Sequence of chain 1.A:
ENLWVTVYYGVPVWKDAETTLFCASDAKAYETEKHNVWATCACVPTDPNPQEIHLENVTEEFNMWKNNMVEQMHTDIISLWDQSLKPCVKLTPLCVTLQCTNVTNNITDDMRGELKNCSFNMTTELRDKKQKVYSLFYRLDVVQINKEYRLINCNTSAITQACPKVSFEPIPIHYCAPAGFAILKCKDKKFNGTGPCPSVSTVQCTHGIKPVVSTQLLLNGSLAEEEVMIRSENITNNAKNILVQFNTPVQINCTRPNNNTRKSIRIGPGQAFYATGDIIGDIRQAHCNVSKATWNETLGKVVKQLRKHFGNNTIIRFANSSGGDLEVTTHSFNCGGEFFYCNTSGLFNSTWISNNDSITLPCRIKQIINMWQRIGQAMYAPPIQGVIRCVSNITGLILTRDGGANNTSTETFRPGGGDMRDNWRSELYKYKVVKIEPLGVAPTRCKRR

Binding-site contacts:
Ligand atom C1 contacts residue ASN121 of chain 1.A at 1.5 Å.
Ligand atom C7 contacts residue LYS130 of chain 1.A at 4.0 Å.
Ligand atom C4 contacts residue ASN121 of chain 1.A at 4.3 Å.
Ligand atom C8 contacts residue LYS132 of chain 1.A at 3.8 Å.
Ligand atom O3 contacts residue LYS132 of chain 1.A at 4.1 Å.
Ligand atom C3 contacts residue ASN121 of chain 1.A at 4.0 Å.
Ligand atom O5 contacts residue ASN121 of chain 1.A at 2.3 Å (h-bond).
Ligand atom N2 contacts residue LYS132 of chain 1.A at 3.3 Å.
Ligand atom C7 contacts residue LYS132 of chain 1.A at 4.4 Å.
Ligand atom C7 contacts residue ASN121 of chain 1.A at 2.5 Å.
Ligand atom N2 contacts residue ASN121 of chain 1.A at 2.4 Å (h-bond).
Ligand atom C8 contacts residue ASN121 of chain 1.A at 3.1 Å.
Ligand atom C2 contacts residue LYS132 of chain 1.A at 3.6 Å.
Ligand atom C5 contacts residue ASN121 of chain 1.A at 3.5 Å.
Ligand atom C2 contacts residue ASN121 of chain 1.A at 2.7 Å.
Ligand atom O7 contacts residue ASN121 of chain 1.A at 2.8 Å (h-bond).
Ligand atom O7 contacts residue LYS130 of chain 1.A at 3.1 Å.
Ligand atom C8 contacts residue GLN131 of chain 1.A at 3.9 Å.
Ligand atom C8 contacts residue LYS130 of chain 1.A at 4.0 Å.

A protein and the small-molecule ligand that binds it are described below.
Small molecule (SMILES): CC(=O)N[C@@H]1[C@@H](O)[C@H](O)[C@@H](CO)O[C@H]1O